Sequence of chain 1.B:
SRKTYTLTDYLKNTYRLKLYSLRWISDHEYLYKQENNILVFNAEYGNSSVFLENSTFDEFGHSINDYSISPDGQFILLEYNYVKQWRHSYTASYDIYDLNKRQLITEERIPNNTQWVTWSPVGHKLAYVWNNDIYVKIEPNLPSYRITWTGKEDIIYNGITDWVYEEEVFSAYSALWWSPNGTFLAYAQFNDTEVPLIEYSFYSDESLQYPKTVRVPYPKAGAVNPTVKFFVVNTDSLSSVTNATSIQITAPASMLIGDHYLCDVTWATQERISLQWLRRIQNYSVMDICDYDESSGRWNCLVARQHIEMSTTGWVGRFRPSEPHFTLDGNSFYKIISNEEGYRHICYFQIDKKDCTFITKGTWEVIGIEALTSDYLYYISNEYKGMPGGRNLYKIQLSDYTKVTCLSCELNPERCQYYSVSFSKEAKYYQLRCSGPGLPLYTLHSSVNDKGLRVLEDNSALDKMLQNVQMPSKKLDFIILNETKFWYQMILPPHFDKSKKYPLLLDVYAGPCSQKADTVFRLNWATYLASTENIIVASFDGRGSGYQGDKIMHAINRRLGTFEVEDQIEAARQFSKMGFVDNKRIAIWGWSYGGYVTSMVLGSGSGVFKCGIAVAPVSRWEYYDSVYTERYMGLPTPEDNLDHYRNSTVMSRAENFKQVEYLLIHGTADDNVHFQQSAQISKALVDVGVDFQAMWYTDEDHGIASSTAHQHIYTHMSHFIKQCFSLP

Binding-site contacts:
Ligand atom O6 contacts residue THR183 of chain 1.B at 3.7 Å.
Ligand atom O4 contacts residue GLU294 of chain 1.B at 3.4 Å (salt-bridge).
Ligand atom O5 contacts residue GLN270 of chain 1.B at 3.7 Å.
Ligand atom O5 contacts residue ASN181 of chain 1.B at 2.4 Å (h-bond).
Ligand atom C2 contacts residue GLU294 of chain 1.B at 3.5 Å.
Ligand atom C6 contacts residue ASN181 of chain 1.B at 4.4 Å.
Ligand atom C3 contacts residue THR183 of chain 1.B at 4.3 Å.
Ligand atom C1 contacts residue THR183 of chain 1.B at 3.7 Å.
Ligand atom C6 contacts residue GLU271 of chain 1.B at 3.6 Å.
Ligand atom C1 contacts residue ASN181 of chain 1.B at 1.4 Å.
Ligand atom C6 contacts residue ASN234 of chain 1.B at 3.9 Å.
Ligand atom O7 contacts residue ASN181 of chain 1.B at 2.9 Å (h-bond).
Ligand atom C3 contacts residue GLU294 of chain 1.B at 3.1 Å.
Ligand atom O6 contacts residue GLN270 of chain 1.B at 3.6 Å.
Ligand atom C4 contacts residue GLU294 of chain 1.B at 2.8 Å.
Ligand atom O5 contacts residue GLU271 of chain 1.B at 4.2 Å.
Ligand atom C5 contacts residue GLN270 of chain 1.B at 4.0 Å.
Ligand atom C5 contacts residue ASN181 of chain 1.B at 3.7 Å.
Ligand atom N2 contacts residue THR183 of chain 1.B at 3.8 Å.
Ligand atom C2 contacts residue ASN181 of chain 1.B at 2.5 Å.
Ligand atom C4 contacts residue ASN181 of chain 1.B at 4.1 Å.
Ligand atom O4 contacts residue GLU271 of chain 1.B at 3.9 Å.
Ligand atom C7 contacts residue ASN181 of chain 1.B at 2.9 Å.
Ligand atom C8 contacts residue ASN181 of chain 1.B at 4.0 Å.
Ligand atom C3 contacts residue ASN181 of chain 1.B at 3.8 Å.
Ligand atom C1 contacts residue GLN270 of chain 1.B at 3.6 Å.
Ligand atom O6 contacts residue ASN234 of chain 1.B at 3.0 Å (h-bond).
Ligand atom O5 contacts residue THR183 of chain 1.B at 2.8 Å (h-bond).
Ligand atom O3 contacts residue GLU294 of chain 1.B at 2.6 Å (salt-bridge).
Ligand atom C5 contacts residue THR183 of chain 1.B at 3.6 Å.
Ligand atom O5 contacts residue GLU294 of chain 1.B at 4.3 Å.
Ligand atom C5 contacts residue GLU294 of chain 1.B at 4.1 Å.
Ligand atom O6 contacts residue GLU271 of chain 1.B at 2.4 Å (salt-bridge).
Ligand atom C2 contacts residue THR183 of chain 1.B at 4.1 Å.
Ligand atom O7 contacts residue GLU294 of chain 1.B at 4.0 Å.
Ligand atom N2 contacts residue ASN181 of chain 1.B at 2.7 Å (h-bond).
Ligand atom C6 contacts residue GLN270 of chain 1.B at 3.2 Å.

The protein below binds the small molecule below.
Small molecule (SMILES): CC(=O)N[C@H]1[C@H](O[C@H]2[C@H](O)[C@@H](NC(C)=O)CO[C@@H]2CO)O[C@H](CO)[C@@H](O)[C@@H]1O